Sequence of chain 1.P:
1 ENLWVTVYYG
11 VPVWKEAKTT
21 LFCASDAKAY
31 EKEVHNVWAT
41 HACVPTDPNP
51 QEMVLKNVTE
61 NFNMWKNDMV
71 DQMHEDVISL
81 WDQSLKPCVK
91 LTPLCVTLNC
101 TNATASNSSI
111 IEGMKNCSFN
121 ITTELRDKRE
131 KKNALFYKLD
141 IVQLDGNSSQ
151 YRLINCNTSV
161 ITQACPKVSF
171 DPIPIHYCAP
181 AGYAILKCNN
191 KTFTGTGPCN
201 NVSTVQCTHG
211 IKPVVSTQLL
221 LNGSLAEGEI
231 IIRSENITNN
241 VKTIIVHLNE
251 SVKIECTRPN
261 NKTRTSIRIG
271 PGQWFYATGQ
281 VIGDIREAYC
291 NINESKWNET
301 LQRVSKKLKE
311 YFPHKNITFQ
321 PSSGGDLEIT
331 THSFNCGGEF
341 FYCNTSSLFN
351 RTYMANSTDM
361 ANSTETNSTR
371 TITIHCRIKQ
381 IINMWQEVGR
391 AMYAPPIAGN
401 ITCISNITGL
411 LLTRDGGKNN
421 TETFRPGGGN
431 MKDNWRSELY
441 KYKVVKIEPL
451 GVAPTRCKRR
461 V

This protein binds this small molecule.
Small molecule (SMILES): CC(=O)N[C@H]1[C@H](O[C@H]2[C@H](O)[C@@H](NC(C)=O)CO[C@@H]2CO)O[C@H](CO)[C@@H](O[C@@H]2O[C@H](CO[C@H]3O[C@H](CO)[C@@H](O)[C@H](O)[C@@H]3O)[C@@H](O)[C@H](O[C@H]3O[C@H](CO)[C@@H](O)[C@H](O)[C@@H]3O)[C@@H]2O)[C@@H]1O

Binding-site contacts:
Ligand atom C3 contacts residue THR402 of chain 1.P at 3.9 Å.
Ligand atom C2 contacts residue ASN222 of chain 1.P at 2.5 Å.
Ligand atom C4 contacts residue CYS336 of chain 1.P at 3.3 Å (hydrophobic).
Ligand atom C8 contacts residue LEU221 of chain 1.P at 3.6 Å (hydrophobic).
Ligand atom C5 contacts residue ILE401 of chain 1.P at 3.9 Å (hydrophobic).
Ligand atom O4 contacts residue CYS336 of chain 1.P at 2.6 Å (h-bond).
Ligand atom O7 contacts residue THR402 of chain 1.P at 3.2 Å.
Ligand atom C5 contacts residue CYS336 of chain 1.P at 3.9 Å (hydrophobic).
Ligand atom O5 contacts residue THR402 of chain 1.P at 3.5 Å (h-bond).
Ligand atom C3 contacts residue GLY337 of chain 1.P at 3.6 Å.
Ligand atom C7 contacts residue SER405 of chain 1.P at 3.9 Å.
Ligand atom O5 contacts residue THR402 of chain 1.P at 3.3 Å (h-bond).
Ligand atom C6 contacts residue THR402 of chain 1.P at 3.7 Å.
Ligand atom O3 contacts residue THR402 of chain 1.P at 3.3 Å.
Ligand atom O7 contacts residue CYS403 of chain 1.P at 3.4 Å (h-bond).
Ligand atom C6 contacts residue THR402 of chain 1.P at 3.3 Å.
Ligand atom O2 contacts residue GLY337 of chain 1.P at 3.8 Å.
Ligand atom O3 contacts residue ILE397 of chain 1.P at 3.4 Å.
Ligand atom C5 contacts residue ASN222 of chain 1.P at 3.7 Å.
Ligand atom C7 contacts residue ASN222 of chain 1.P at 3.2 Å.
Ligand atom O2 contacts residue ILE401 of chain 1.P at 3.4 Å.
Ligand atom O4 contacts residue GLY337 of chain 1.P at 3.4 Å (h-bond).
Ligand atom O3 contacts residue GLY337 of chain 1.P at 2.7 Å (h-bond).
Ligand atom O6 contacts residue THR402 of chain 1.P at 2.6 Å (h-bond).
Ligand atom C1 contacts residue ILE401 of chain 1.P at 3.7 Å (hydrophobic).
Ligand atom N2 contacts residue ASN222 of chain 1.P at 2.9 Å (h-bond).
Ligand atom O5 contacts residue ASN222 of chain 1.P at 2.4 Å (h-bond).
Ligand atom C1 contacts residue ASN222 of chain 1.P at 1.4 Å.
Ligand atom O7 contacts residue ILE404 of chain 1.P at 3.2 Å (h-bond).
Ligand atom C3 contacts residue ASN222 of chain 1.P at 3.8 Å.
Ligand atom C4 contacts residue GLY337 of chain 1.P at 3.3 Å.
Ligand atom O5 contacts residue ILE401 of chain 1.P at 3.1 Å.
Ligand atom O7 contacts residue SER405 of chain 1.P at 3.1 Å (h-bond).
Ligand atom C6 contacts residue CYS403 of chain 1.P at 3.5 Å (hydrophobic).
Ligand atom C4 contacts residue THR402 of chain 1.P at 3.7 Å.
Ligand atom C2 contacts residue THR402 of chain 1.P at 3.7 Å.
Ligand atom C6 contacts residue CYS336 of chain 1.P at 3.4 Å (hydrophobic).
Ligand atom O6 contacts residue CYS403 of chain 1.P at 3.9 Å.
Ligand atom O7 contacts residue ASN222 of chain 1.P at 3.1 Å (h-bond).
Ligand atom C8 contacts residue PHE334 of chain 1.P at 3.3 Å (hydrophobic).